A small-molecule ligand and the protein it binds are described below.
Small molecule (SMILES): c1ccc(-c2ccc(Cn3ccnc3)cc2)cc1

Binding-site contacts:
Ligand atom CDC contacts residue PHE346 of chain 1.C at 4.0 Å (hydrophobic).
Ligand atom CAE contacts residue LEU51 of chain 1.C at 3.8 Å (hydrophobic).
Ligand atom CDC contacts residue PHE370 of chain 1.C at 4.0 Å (hydrophobic).
Ligand atom CCF contacts residue LEU32 of chain 1.C at 3.6 Å (hydrophobic).
Ligand atom CCE contacts residue PHE370 of chain 1.C at 4.0 Å (hydrophobic).
Ligand atom CCB contacts residue LEU32 of chain 1.C at 4.2 Å (hydrophobic).
Ligand atom CAC contacts residue TYR50 of chain 1.C at 4.3 Å (hydrophobic).
Ligand atom CDF contacts residue PB21 of chain 1.R at 3.3 Å.
Ligand atom CDF contacts residue PHE370 of chain 1.C at 4.2 Å (hydrophobic).
Ligand atom NAD contacts residue TYR50 of chain 1.C at 3.1 Å (h-bond).
Ligand atom CDD contacts residue PB21 of chain 1.R at 3.9 Å.
Ligand atom CCD contacts residue LEU51 of chain 1.C at 3.8 Å (hydrophobic).
Ligand atom CAA contacts residue MET27 of chain 1.C at 4.1 Å (hydrophobic).
Ligand atom CDA contacts residue PHE370 of chain 1.C at 3.9 Å (hydrophobic).
Ligand atom CDF contacts residue LEU51 of chain 1.C at 4.3 Å (hydrophobic).
Ligand atom CAA contacts residue LEU32 of chain 1.C at 3.5 Å (hydrophobic).
Ligand atom CAE contacts residue LEU24 of chain 1.C at 3.5 Å (hydrophobic).
Ligand atom CDD contacts residue VAL458 of chain 1.C at 3.4 Å (hydrophobic).
Ligand atom CCE contacts residue LEU51 of chain 1.C at 3.8 Å (hydrophobic).
Ligand atom CCC contacts residue LEU51 of chain 1.C at 4.2 Å (hydrophobic).
Ligand atom CDD contacts residue PRO349 of chain 1.C at 4.0 Å (hydrophobic).
Ligand atom CDE contacts residue PB21 of chain 1.R at 2.9 Å.
Ligand atom CAF contacts residue LEU24 of chain 1.C at 3.8 Å (hydrophobic).
Ligand atom CDE contacts residue VAL458 of chain 1.C at 4.2 Å (hydrophobic).
Ligand atom NAD contacts residue LEU24 of chain 1.C at 3.8 Å.
Ligand atom CCF contacts residue LEU51 of chain 1.C at 3.9 Å (hydrophobic).
Ligand atom CAC contacts residue MET27 of chain 1.C at 4.2 Å (hydrophobic).
Ligand atom CDB contacts residue VAL458 of chain 1.C at 3.7 Å (hydrophobic).
Ligand atom CAE contacts residue LEU21 of chain 1.C at 4.2 Å (hydrophobic).
Ligand atom NAB contacts residue LEU51 of chain 1.C at 3.9 Å.
Ligand atom CAC contacts residue LEU51 of chain 1.C at 3.1 Å (hydrophobic).
Ligand atom CDB contacts residue PHE370 of chain 1.C at 3.8 Å (hydrophobic).
Ligand atom CAE contacts residue TYR50 of chain 1.C at 3.5 Å (hydrophobic).
Ligand atom CCA contacts residue LEU32 of chain 1.C at 3.5 Å (hydrophobic).
Ligand atom CCF contacts residue PHE36 of chain 1.C at 4.2 Å (hydrophobic).
Ligand atom CDC contacts residue VAL458 of chain 1.C at 3.2 Å (hydrophobic).
Ligand atom NAD contacts residue ASN23 of chain 1.C at 4.0 Å.
Ligand atom NAD contacts residue LEU51 of chain 1.C at 3.1 Å.
Ligand atom CDD contacts residue PHE370 of chain 1.C at 4.2 Å (hydrophobic).
Ligand atom CAE contacts residue ASN23 of chain 1.C at 4.2 Å.

Sequence of chain 1.C:
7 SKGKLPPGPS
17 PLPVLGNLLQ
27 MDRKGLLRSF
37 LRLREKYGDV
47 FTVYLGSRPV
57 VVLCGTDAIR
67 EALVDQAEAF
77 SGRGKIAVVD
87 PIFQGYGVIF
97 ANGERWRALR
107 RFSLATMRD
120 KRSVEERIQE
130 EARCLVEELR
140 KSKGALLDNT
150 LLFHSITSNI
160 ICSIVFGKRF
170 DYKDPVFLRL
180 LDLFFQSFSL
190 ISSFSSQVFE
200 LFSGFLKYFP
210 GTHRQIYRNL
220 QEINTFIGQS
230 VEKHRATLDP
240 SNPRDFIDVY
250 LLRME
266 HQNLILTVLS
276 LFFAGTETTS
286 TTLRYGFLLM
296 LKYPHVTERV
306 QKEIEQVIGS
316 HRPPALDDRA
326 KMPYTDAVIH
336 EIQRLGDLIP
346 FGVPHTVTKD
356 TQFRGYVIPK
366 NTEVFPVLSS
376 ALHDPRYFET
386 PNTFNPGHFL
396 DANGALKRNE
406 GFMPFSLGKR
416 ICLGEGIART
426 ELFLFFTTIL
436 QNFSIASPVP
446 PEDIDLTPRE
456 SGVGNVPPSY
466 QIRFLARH